A small-molecule ligand and the protein it binds are described below.
Small molecule (SMILES): CCCCCCCC(=O)OC[C@H](CO[P](=O)(O)OC1[C@H](O)[C@H](O)C(OP(=O)(O)O)[C@H](O)[C@H]1O)OC(=O)CCCCCCC

Sequence of chain 1.A:
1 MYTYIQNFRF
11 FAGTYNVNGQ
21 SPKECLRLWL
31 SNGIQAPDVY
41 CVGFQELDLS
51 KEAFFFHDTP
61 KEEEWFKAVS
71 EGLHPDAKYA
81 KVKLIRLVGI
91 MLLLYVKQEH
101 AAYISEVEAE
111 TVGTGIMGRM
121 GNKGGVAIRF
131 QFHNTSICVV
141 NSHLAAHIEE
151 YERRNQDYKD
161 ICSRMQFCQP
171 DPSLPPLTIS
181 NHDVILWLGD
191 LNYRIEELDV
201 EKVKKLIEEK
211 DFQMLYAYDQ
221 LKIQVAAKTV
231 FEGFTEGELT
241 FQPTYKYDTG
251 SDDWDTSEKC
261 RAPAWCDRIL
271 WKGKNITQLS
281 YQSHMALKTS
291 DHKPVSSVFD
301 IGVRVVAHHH

Sequence of chain 2.A:
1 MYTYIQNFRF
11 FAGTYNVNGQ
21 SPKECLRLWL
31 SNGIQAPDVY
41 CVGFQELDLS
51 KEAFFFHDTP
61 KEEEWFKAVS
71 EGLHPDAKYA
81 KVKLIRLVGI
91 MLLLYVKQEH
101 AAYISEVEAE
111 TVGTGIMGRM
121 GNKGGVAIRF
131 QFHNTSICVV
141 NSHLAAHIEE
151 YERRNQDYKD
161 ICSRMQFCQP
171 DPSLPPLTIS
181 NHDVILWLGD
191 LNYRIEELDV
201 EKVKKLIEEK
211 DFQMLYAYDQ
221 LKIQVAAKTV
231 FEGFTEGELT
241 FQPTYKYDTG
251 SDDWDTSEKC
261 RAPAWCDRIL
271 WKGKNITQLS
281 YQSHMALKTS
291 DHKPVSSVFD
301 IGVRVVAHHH

Binding-site contacts:
Ligand atom O41 contacts residue LYS259 of chain 2.A at 2.6 Å (salt-bridge).
Ligand atom C14 contacts residue PHE54 of chain 2.A at 4.1 Å (hydrophobic).
Ligand atom C24 contacts residue ARG119 of chain 3.A at 4.0 Å.
Ligand atom O5 contacts residue GLU46 of chain 2.A at 3.1 Å (salt-bridge).
Ligand atom C20 contacts residue LEU49 of chain 2.A at 3.6 Å (hydrophobic).
Ligand atom C20 contacts residue ARG119 of chain 3.A at 4.0 Å.
Ligand atom C3 contacts residue HIS147 of chain 2.A at 3.7 Å.
Ligand atom O6 contacts residue LYS123 of chain 2.A at 2.9 Å (salt-bridge).
Ligand atom O3 contacts residue HIS147 of chain 2.A at 3.6 Å.
Ligand atom C6 contacts residue LYS123 of chain 2.A at 3.9 Å.
Ligand atom O11 contacts residue LYS123 of chain 2.A at 2.8 Å (salt-bridge).
Ligand atom C15 contacts residue ILE116 of chain 2.A at 4.0 Å (hydrophobic).
Ligand atom P4 contacts residue ARG261 of chain 2.A at 3.8 Å.
Ligand atom O5 contacts residue MG1 of chain 2.C at 3.0 Å.
Ligand atom P4 contacts residue LYS246 of chain 2.A at 4.0 Å.
Ligand atom O42 contacts residue ARG261 of chain 2.A at 2.9 Å (salt-bridge).
Ligand atom C5 contacts residue GLU46 of chain 2.A at 4.0 Å.
Ligand atom O1 contacts residue LYS123 of chain 2.A at 3.1 Å (salt-bridge).
Ligand atom O11 contacts residue ASN122 of chain 2.A at 2.9 Å (h-bond).
Ligand atom O17 contacts residue PHE54 of chain 2.A at 3.9 Å.
Ligand atom C1 contacts residue ALA146 of chain 2.A at 3.9 Å (hydrophobic).
Ligand atom O41 contacts residue ARG261 of chain 2.A at 3.0 Å (salt-bridge).
Ligand atom P1 contacts residue LYS123 of chain 2.A at 3.6 Å.
Ligand atom C11 contacts residue ILE116 of chain 2.A at 3.7 Å (hydrophobic).
Ligand atom C21 contacts residue PHE54 of chain 2.A at 4.1 Å (hydrophobic).
Ligand atom P1 contacts residue ASN122 of chain 2.A at 4.0 Å.
Ligand atom C1 contacts residue LYS123 of chain 2.A at 4.0 Å.
Ligand atom C20 contacts residue PHE54 of chain 2.A at 4.1 Å (hydrophobic).
Ligand atom P4 contacts residue TYR245 of chain 2.A at 4.0 Å.
Ligand atom C19 contacts residue LEU49 of chain 2.A at 3.5 Å (hydrophobic).
Ligand atom P4 contacts residue LYS259 of chain 2.A at 3.8 Å.
Ligand atom O17 contacts residue ASN122 of chain 2.A at 3.5 Å.
Ligand atom C22 contacts residue LYS51 of chain 2.A at 3.8 Å.
Ligand atom C19 contacts residue ARG119 of chain 3.A at 3.9 Å.
Ligand atom C25 contacts residue MET120 of chain 3.A at 3.9 Å (hydrophobic).
Ligand atom O6 contacts residue GLU46 of chain 2.A at 3.1 Å (salt-bridge).
Ligand atom C6 contacts residue GLU46 of chain 2.A at 3.7 Å.
Ligand atom O43 contacts residue LYS246 of chain 2.A at 2.8 Å (salt-bridge).
Ligand atom O42 contacts residue TYR245 of chain 2.A at 2.6 Å (h-bond).
Ligand atom O6 contacts residue HIS143 of chain 2.A at 3.6 Å.

Sequence of chain 3.A:
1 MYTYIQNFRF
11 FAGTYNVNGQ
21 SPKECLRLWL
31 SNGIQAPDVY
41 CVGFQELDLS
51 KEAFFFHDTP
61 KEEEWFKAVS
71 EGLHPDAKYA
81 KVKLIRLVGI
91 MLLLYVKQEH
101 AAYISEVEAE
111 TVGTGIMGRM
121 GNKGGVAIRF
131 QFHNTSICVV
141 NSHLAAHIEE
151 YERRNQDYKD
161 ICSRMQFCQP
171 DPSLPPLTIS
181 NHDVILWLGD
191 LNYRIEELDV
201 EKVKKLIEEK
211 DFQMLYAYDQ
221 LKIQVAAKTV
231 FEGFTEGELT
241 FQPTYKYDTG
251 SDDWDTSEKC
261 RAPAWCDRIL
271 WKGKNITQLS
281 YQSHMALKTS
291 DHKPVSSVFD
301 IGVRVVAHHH